Binding-site contacts:
Ligand atom C1 contacts residue ASN61 of chain 1.F at 2.9 Å.
Ligand atom O7 contacts residue ASN61 of chain 1.F at 4.2 Å.
Ligand atom O7 contacts residue ASP242 of chain 1.D at 3.9 Å.
Ligand atom C7 contacts residue ASN61 of chain 1.F at 4.0 Å.
Ligand atom C8 contacts residue ASN61 of chain 1.F at 3.8 Å.
Ligand atom C5 contacts residue ASN61 of chain 1.F at 4.2 Å.
Ligand atom C8 contacts residue VAL59 of chain 1.F at 3.6 Å (hydrophobic).
Ligand atom C2 contacts residue ASN61 of chain 1.F at 4.1 Å.
Ligand atom O5 contacts residue ASN61 of chain 1.F at 2.8 Å (h-bond).

Sequence of chain 1.D:
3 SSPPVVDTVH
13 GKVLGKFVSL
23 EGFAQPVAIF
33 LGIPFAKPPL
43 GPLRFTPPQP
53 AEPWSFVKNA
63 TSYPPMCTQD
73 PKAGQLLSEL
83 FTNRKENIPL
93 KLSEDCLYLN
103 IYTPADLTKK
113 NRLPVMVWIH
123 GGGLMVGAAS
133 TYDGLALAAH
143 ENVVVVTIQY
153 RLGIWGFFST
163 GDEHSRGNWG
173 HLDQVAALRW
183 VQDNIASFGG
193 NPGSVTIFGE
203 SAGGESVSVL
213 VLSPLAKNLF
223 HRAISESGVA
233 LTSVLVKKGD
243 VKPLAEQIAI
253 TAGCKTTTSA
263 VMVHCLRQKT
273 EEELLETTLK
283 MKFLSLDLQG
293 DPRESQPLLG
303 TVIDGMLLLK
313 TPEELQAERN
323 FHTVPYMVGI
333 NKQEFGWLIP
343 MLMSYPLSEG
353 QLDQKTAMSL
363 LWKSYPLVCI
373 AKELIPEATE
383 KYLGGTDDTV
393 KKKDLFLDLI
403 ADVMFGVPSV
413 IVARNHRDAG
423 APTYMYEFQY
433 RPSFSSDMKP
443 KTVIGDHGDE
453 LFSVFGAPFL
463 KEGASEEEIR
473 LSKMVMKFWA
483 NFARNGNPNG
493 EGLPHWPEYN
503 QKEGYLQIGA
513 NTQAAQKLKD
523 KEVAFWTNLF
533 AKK

Sequence of chain 1.F:
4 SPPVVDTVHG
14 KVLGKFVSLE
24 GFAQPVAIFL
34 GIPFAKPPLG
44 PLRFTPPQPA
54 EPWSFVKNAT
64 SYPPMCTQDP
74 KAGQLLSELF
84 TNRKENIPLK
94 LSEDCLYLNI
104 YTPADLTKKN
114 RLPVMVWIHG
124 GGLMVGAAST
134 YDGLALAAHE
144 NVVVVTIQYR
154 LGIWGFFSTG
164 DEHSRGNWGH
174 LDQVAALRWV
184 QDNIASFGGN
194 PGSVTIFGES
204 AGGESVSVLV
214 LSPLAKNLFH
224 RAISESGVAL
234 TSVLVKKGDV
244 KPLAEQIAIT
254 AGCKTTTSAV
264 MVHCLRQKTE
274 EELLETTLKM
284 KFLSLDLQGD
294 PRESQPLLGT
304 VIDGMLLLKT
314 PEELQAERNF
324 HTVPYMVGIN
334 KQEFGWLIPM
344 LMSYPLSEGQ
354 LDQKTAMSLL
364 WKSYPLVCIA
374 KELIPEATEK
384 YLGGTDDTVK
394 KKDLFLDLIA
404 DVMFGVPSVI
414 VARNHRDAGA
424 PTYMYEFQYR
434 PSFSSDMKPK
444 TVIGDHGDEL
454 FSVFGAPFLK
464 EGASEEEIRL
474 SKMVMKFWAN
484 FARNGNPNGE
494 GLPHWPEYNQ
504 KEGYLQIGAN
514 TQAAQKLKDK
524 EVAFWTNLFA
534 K

This protein binds this small molecule.
Small molecule (SMILES): CC(=O)N[C@@H]1[C@@H](O)[C@H](O)[C@@H](CO)O[C@H]1O